Sequence of chain 3.B:
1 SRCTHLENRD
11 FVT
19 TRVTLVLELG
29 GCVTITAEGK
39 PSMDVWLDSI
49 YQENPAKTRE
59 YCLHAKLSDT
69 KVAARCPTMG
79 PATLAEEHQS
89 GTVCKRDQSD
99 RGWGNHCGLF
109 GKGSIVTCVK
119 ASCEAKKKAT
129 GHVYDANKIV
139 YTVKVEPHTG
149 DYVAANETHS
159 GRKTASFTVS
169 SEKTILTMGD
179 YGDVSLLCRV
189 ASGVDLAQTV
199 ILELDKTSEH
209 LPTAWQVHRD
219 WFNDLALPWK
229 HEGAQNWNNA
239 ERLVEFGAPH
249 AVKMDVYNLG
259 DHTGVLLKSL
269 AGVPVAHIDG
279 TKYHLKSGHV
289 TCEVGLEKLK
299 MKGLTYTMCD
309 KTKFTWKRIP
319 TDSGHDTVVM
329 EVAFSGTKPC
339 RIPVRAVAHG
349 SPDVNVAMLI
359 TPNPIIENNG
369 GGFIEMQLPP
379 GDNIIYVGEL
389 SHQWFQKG

A small-molecule ligand and the protein it binds are described below.
Small molecule (SMILES): CC(=O)N[C@@H]1[C@@H](O)[C@H](O)[C@@H](CO)O[C@H]1O

Binding-site contacts:
Ligand atom C1 contacts residue ASN154 of chain 3.B at 1.4 Å.
Ligand atom O7 contacts residue ASN154 of chain 3.B at 3.1 Å (h-bond).
Ligand atom N2 contacts residue ASN154 of chain 3.B at 2.9 Å (h-bond).
Ligand atom C5 contacts residue ASN154 of chain 3.B at 3.7 Å.
Ligand atom C1 contacts residue HIS104 of chain 45.B at 3.2 Å.
Ligand atom C6 contacts residue HIS104 of chain 45.B at 3.7 Å.
Ligand atom C8 contacts residue ASN154 of chain 3.B at 3.8 Å.
Ligand atom C5 contacts residue HIS104 of chain 45.B at 3.3 Å.
Ligand atom O5 contacts residue HIS104 of chain 45.B at 3.2 Å (h-bond).
Ligand atom C3 contacts residue ASN154 of chain 3.B at 3.8 Å.
Ligand atom O7 contacts residue HIS104 of chain 45.B at 4.2 Å.
Ligand atom O6 contacts residue HIS104 of chain 45.B at 2.9 Å.
Ligand atom C7 contacts residue GLU155 of chain 3.B at 4.1 Å.
Ligand atom O7 contacts residue GLU155 of chain 3.B at 3.8 Å.
Ligand atom O5 contacts residue ASN154 of chain 3.B at 2.4 Å (h-bond).
Ligand atom C2 contacts residue HIS104 of chain 45.B at 4.4 Å.
Ligand atom C4 contacts residue ASN154 of chain 3.B at 4.2 Å.
Ligand atom C8 contacts residue GLU155 of chain 3.B at 3.8 Å.
Ligand atom C2 contacts residue ASN154 of chain 3.B at 2.4 Å.
Ligand atom C7 contacts residue ASN154 of chain 3.B at 3.3 Å.

Sequence of chain 45.B:
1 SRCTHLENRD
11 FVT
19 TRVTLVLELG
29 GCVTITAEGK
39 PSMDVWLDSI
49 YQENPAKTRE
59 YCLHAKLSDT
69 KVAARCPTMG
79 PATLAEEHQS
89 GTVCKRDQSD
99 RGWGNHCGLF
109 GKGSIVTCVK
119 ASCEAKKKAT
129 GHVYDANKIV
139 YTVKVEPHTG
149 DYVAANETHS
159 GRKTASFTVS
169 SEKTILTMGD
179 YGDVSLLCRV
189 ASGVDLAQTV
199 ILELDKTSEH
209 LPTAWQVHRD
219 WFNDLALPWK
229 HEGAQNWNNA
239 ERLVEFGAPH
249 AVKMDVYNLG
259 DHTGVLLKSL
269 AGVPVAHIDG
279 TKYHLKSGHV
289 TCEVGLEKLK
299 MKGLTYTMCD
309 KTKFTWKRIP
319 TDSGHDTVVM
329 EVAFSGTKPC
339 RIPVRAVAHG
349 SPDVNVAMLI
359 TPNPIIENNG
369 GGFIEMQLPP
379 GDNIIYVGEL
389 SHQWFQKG